A small-molecule ligand and the protein it binds are described below.
Small molecule (SMILES): Nc1ncnc2c1ncn2[C@@H]1O[C@H](CO[P](=O)(O)O[P](=O)(O)NP(=O)(O)O)[C@@H](O)[C@H]1O

Sequence of chain 1.A:
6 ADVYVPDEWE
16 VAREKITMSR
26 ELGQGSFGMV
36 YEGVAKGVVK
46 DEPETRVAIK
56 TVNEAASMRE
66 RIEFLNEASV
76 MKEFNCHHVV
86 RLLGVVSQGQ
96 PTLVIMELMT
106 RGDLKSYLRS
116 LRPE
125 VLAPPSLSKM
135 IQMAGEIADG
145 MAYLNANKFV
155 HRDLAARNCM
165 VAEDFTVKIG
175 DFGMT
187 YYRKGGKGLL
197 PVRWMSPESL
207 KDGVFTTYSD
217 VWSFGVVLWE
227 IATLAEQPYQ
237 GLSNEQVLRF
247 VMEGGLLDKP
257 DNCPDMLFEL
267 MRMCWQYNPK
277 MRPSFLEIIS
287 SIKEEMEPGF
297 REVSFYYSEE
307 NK

Binding-site contacts:
Ligand atom PB contacts residue GLY30 of chain 1.A at 3.9 Å.
Ligand atom N6 contacts residue ALA53 of chain 1.A at 3.8 Å.
Ligand atom PG contacts residue SER31 of chain 1.A at 3.5 Å.
Ligand atom O2G contacts residue MG1 of chain 1.D at 2.1 Å.
Ligand atom O3' contacts residue GLY28 of chain 1.A at 3.5 Å.
Ligand atom C6 contacts residue MET164 of chain 1.A at 3.7 Å (hydrophobic).
Ligand atom O1B contacts residue MG1 of chain 1.D at 3.8 Å.
Ligand atom C5' contacts residue GLY28 of chain 1.A at 3.9 Å.
Ligand atom O2B contacts residue SER31 of chain 1.A at 2.7 Å (h-bond).
Ligand atom C6 contacts residue ALA53 of chain 1.A at 3.7 Å (hydrophobic).
Ligand atom O1G contacts residue SER31 of chain 1.A at 3.2 Å (h-bond).
Ligand atom C5 contacts residue MET164 of chain 1.A at 3.7 Å (hydrophobic).
Ligand atom N1 contacts residue LEU103 of chain 1.A at 3.7 Å.
Ligand atom C5' contacts residue GLN29 of chain 1.A at 3.1 Å.
Ligand atom N6 contacts residue GLU102 of chain 1.A at 2.9 Å (salt-bridge).
Ligand atom N3 contacts residue LEU27 of chain 1.A at 3.5 Å.
Ligand atom C6 contacts residue GLU102 of chain 1.A at 3.8 Å.
Ligand atom O1A contacts residue MG1 of chain 1.D at 2.3 Å.
Ligand atom O2B contacts residue GLY30 of chain 1.A at 2.8 Å.
Ligand atom N3B contacts residue SER31 of chain 1.A at 2.8 Å (h-bond).
Ligand atom O3G contacts residue SER31 of chain 1.A at 3.8 Å.
Ligand atom PB contacts residue SER31 of chain 1.A at 3.6 Å.
Ligand atom O3A contacts residue MG1 of chain 1.D at 3.4 Å.
Ligand atom O4' contacts residue VAL35 of chain 1.A at 3.4 Å.
Ligand atom N3 contacts residue MET104 of chain 1.A at 3.9 Å.
Ligand atom C4' contacts residue GLN29 of chain 1.A at 3.7 Å.
Ligand atom C4 contacts residue MET164 of chain 1.A at 3.7 Å (hydrophobic).
Ligand atom O1B contacts residue LYS55 of chain 1.A at 3.0 Å (salt-bridge).
Ligand atom C4' contacts residue GLY28 of chain 1.A at 3.4 Å.
Ligand atom N1 contacts residue MET164 of chain 1.A at 3.7 Å.
Ligand atom PA contacts residue MG1 of chain 1.D at 3.4 Å.
Ligand atom C2 contacts residue MET104 of chain 1.A at 3.0 Å (hydrophobic).
Ligand atom O3' contacts residue LEU27 of chain 1.A at 3.3 Å (h-bond).
Ligand atom C5' contacts residue GLY30 of chain 1.A at 3.9 Å.
Ligand atom C2 contacts residue MET164 of chain 1.A at 3.7 Å (hydrophobic).
Ligand atom N1 contacts residue MET104 of chain 1.A at 2.9 Å (h-bond).
Ligand atom PG contacts residue MG1 of chain 1.D at 3.5 Å.
Ligand atom C2 contacts residue LEU103 of chain 1.A at 3.7 Å (hydrophobic).
Ligand atom N3 contacts residue MET164 of chain 1.A at 3.6 Å.
Ligand atom O4' contacts residue GLY28 of chain 1.A at 3.6 Å.